Sequence of chain 55.A:
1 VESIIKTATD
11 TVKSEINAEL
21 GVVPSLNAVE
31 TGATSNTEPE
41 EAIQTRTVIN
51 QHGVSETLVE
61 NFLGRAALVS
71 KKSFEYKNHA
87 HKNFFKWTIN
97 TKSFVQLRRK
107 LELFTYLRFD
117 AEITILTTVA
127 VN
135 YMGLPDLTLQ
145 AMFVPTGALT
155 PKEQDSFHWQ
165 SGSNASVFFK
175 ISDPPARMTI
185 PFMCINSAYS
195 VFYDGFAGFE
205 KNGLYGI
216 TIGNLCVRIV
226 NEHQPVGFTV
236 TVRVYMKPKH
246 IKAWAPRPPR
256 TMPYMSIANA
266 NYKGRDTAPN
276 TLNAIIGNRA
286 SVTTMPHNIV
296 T

Binding-site contacts:
Ligand atom F2 contacts residue ALA145 of chain 55.A at 2.8 Å.
Ligand atom C1C contacts residue TYR193 of chain 55.A at 3.9 Å (hydrophobic).
Ligand atom N3A contacts residue PHE147 of chain 55.A at 3.9 Å.
Ligand atom C2B contacts residue ILE95 of chain 55.A at 3.8 Å (hydrophobic).
Ligand atom C5B contacts residue ILE119 of chain 55.A at 3.9 Å (hydrophobic).
Ligand atom CM6 contacts residue ILE95 of chain 55.A at 3.9 Å (hydrophobic).
Ligand atom O1 contacts residue PHE115 of chain 55.A at 3.4 Å.
Ligand atom F3 contacts residue PHE147 of chain 55.A at 3.5 Å.
Ligand atom N3A contacts residue ILE184 of chain 55.A at 3.9 Å.
Ligand atom C4 contacts residue TYR193 of chain 55.A at 3.9 Å (hydrophobic).
Ligand atom F2 contacts residue ALA169 of chain 55.A at 3.6 Å.
Ligand atom F3 contacts residue VAL24 of chain 55.C at 3.3 Å.
Ligand atom F2 contacts residue PHE147 of chain 55.A at 3.8 Å.
Ligand atom C2B contacts residue ILE184 of chain 55.A at 3.8 Å (hydrophobic).
Ligand atom O1B contacts residue ILE119 of chain 55.A at 3.9 Å.
Ligand atom C6B contacts residue ILE95 of chain 55.A at 4.0 Å (hydrophobic).
Ligand atom CM2 contacts residue PHE147 of chain 55.A at 3.8 Å (hydrophobic).
Ligand atom C6B contacts residue ILE119 of chain 55.A at 3.8 Å (hydrophobic).
Ligand atom CM6 contacts residue ILE119 of chain 55.A at 4.0 Å (hydrophobic).
Ligand atom C2A contacts residue LEU220 of chain 55.A at 3.8 Å (hydrophobic).
Ligand atom C1B contacts residue ILE95 of chain 55.A at 3.6 Å (hydrophobic).
Ligand atom C5 contacts residue TYR193 of chain 55.A at 4.0 Å (hydrophobic).
Ligand atom F2 contacts residue VAL171 of chain 55.A at 3.9 Å.
Ligand atom F1 contacts residue MET182 of chain 55.A at 3.2 Å.
Ligand atom N2 contacts residue THR97 of chain 55.A at 3.8 Å.
Ligand atom O1A contacts residue ILE121 of chain 55.A at 3.8 Å.
Ligand atom F3 contacts residue ALA169 of chain 55.A at 3.7 Å.
Ligand atom CM2 contacts residue ILE217 of chain 55.A at 3.4 Å (hydrophobic).
Ligand atom CM6 contacts residue TRP93 of chain 55.A at 3.7 Å (hydrophobic).
Ligand atom N2 contacts residue PHE115 of chain 55.A at 3.7 Å.
Ligand atom O1 contacts residue THR97 of chain 55.A at 3.8 Å.
Ligand atom C4 contacts residue ILE217 of chain 55.A at 4.0 Å (hydrophobic).
Ligand atom N1A contacts residue ILE119 of chain 55.A at 3.8 Å.
Ligand atom C3B contacts residue ILE184 of chain 55.A at 3.5 Å (hydrophobic).
Ligand atom F1 contacts residue VAL171 of chain 55.A at 3.8 Å.
Ligand atom O1A contacts residue LEU220 of chain 55.A at 3.4 Å.
Ligand atom CM2 contacts residue ILE184 of chain 55.A at 3.8 Å (hydrophobic).
Ligand atom CM2 contacts residue ILE95 of chain 55.A at 4.0 Å (hydrophobic).
Ligand atom N1A contacts residue LEU220 of chain 55.A at 3.3 Å.
Ligand atom C3A contacts residue LEU220 of chain 55.A at 4.0 Å (hydrophobic).

Sequence of chain 51.C:
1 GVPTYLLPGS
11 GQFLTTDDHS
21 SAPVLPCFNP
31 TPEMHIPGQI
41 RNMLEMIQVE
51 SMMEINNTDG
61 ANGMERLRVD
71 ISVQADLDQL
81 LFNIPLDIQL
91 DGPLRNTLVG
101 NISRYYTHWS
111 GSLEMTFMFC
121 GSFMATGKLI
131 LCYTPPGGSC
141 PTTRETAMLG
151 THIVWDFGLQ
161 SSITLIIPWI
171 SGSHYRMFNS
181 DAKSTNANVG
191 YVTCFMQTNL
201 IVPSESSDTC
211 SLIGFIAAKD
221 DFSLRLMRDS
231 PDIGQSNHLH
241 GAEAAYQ

The protein below binds the small molecule below.
Small molecule (SMILES): Cc1cc(CCCOc2c(C)cc(-c3noc(C(F)(F)F)n3)cc2C)on1

Sequence of chain 55.C:
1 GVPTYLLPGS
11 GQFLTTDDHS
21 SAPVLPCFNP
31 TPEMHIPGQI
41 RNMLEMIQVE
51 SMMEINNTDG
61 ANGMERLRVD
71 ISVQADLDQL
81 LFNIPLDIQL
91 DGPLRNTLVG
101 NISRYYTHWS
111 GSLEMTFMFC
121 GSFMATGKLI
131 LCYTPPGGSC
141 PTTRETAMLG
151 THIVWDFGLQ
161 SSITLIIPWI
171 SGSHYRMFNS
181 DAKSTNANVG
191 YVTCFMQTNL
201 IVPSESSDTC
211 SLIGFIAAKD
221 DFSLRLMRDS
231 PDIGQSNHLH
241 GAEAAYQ